Sequence of chain 1.G:
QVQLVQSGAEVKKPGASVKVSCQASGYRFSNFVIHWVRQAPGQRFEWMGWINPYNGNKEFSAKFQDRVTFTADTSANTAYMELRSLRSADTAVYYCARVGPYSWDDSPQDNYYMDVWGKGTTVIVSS

Binding-site contacts:
Ligand atom C6 contacts residue CYS212 of chain 1.E at 3.7 Å (hydrophobic).
Ligand atom C8 contacts residue CYS131 of chain 1.E at 4.0 Å (hydrophobic).
Ligand atom O7 contacts residue ARG208 of chain 1.E at 4.1 Å.
Ligand atom O5 contacts residue ASN213 of chain 1.E at 2.4 Å (h-bond).
Ligand atom O4 contacts residue ARG208 of chain 1.E at 4.5 Å.
Ligand atom C3 contacts residue ASN213 of chain 1.E at 3.8 Å.
Ligand atom C7 contacts residue GLN65 of chain 1.G at 4.4 Å.
Ligand atom C1 contacts residue ASN213 of chain 1.E at 1.4 Å.
Ligand atom C6 contacts residue ARG208 of chain 1.E at 3.4 Å.
Ligand atom N2 contacts residue ASN213 of chain 1.E at 2.9 Å (h-bond).
Ligand atom C1 contacts residue CYS212 of chain 1.E at 4.4 Å (hydrophobic).
Ligand atom C4 contacts residue ASN213 of chain 1.E at 4.3 Å.
Ligand atom C5 contacts residue CYS212 of chain 1.E at 4.0 Å (hydrophobic).
Ligand atom C5 contacts residue ASN213 of chain 1.E at 3.7 Å.
Ligand atom O5 contacts residue CYS212 of chain 1.E at 3.7 Å.
Ligand atom C7 contacts residue ALA62 of chain 1.G at 4.5 Å (hydrophobic).
Ligand atom O5 contacts residue ARG208 of chain 1.E at 4.5 Å.
Ligand atom O7 contacts residue THR133 of chain 1.E at 4.4 Å.
Ligand atom C7 contacts residue ARG208 of chain 1.E at 4.2 Å.
Ligand atom O6 contacts residue CYS212 of chain 1.E at 2.7 Å (h-bond).
Ligand atom C8 contacts residue THR133 of chain 1.E at 4.0 Å.
Ligand atom O7 contacts residue GLN65 of chain 1.G at 4.0 Å.
Ligand atom C8 contacts residue ARG208 of chain 1.E at 3.9 Å.
Ligand atom C8 contacts residue PHE60 of chain 1.G at 3.3 Å (hydrophobic).
Ligand atom O6 contacts residue ARG208 of chain 1.E at 2.4 Å (salt-bridge).
Ligand atom C7 contacts residue ASN213 of chain 1.E at 3.7 Å.
Ligand atom C8 contacts residue GLN65 of chain 1.G at 3.9 Å.
Ligand atom O6 contacts residue CYS131 of chain 1.E at 3.4 Å (h-bond).
Ligand atom C8 contacts residue SER61 of chain 1.G at 4.0 Å.
Ligand atom O7 contacts residue ASN213 of chain 1.E at 4.2 Å.
Ligand atom C8 contacts residue ALA62 of chain 1.G at 3.6 Å (hydrophobic).
Ligand atom C5 contacts residue ARG208 of chain 1.E at 3.6 Å.
Ligand atom C2 contacts residue ASN213 of chain 1.E at 2.5 Å.

Sequence of chain 1.E:
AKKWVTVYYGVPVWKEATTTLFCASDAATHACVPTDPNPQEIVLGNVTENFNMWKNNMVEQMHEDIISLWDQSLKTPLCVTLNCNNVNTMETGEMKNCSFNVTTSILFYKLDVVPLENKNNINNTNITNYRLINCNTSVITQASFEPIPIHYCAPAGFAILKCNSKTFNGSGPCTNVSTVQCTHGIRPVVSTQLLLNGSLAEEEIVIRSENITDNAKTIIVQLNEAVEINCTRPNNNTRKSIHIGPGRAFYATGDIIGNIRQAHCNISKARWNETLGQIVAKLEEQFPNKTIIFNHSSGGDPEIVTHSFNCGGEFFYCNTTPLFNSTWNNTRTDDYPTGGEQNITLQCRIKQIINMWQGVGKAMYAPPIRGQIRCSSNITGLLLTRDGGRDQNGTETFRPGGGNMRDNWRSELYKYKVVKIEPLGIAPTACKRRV

A protein and the small-molecule ligand that binds it are described below.
Small molecule (SMILES): CC(=O)N[C@H]1[C@H](O[C@H]2[C@H](O)[C@@H](NC(C)=O)CO[C@@H]2CO)O[C@H](CO)[C@@H](O)[C@@H]1O